Sequence of chain 2.A:
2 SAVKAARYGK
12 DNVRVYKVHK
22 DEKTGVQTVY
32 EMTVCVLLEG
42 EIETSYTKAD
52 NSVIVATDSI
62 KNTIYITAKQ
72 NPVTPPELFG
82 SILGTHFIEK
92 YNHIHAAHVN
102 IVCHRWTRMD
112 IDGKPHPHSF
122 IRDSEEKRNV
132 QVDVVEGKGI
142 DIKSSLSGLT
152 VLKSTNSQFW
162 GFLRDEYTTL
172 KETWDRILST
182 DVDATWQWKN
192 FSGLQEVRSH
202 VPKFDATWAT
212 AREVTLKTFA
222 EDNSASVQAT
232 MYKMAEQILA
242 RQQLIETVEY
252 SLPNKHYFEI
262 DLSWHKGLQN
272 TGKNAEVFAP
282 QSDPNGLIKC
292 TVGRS

Binding-site contacts:
Ligand atom C2 contacts residue ASN255 of chain 2.A at 4.0 Å.
Ligand atom C5 contacts residue THR58 of chain 1.A at 3.9 Å.
Ligand atom N9 contacts residue THR58 of chain 1.A at 3.9 Å.
Ligand atom N7 contacts residue ALA57 of chain 1.A at 3.7 Å.
Ligand atom C2 contacts residue VAL228 of chain 2.A at 4.0 Å (hydrophobic).
Ligand atom O2 contacts residue ARG177 of chain 2.A at 2.9 Å (salt-bridge).
Ligand atom N8 contacts residue PHE160 of chain 2.A at 3.7 Å.
Ligand atom C5 contacts residue PHE160 of chain 2.A at 3.5 Å (hydrophobic).
Ligand atom O2 contacts residue PHE160 of chain 2.A at 4.0 Å.
Ligand atom N1 contacts residue GLN229 of chain 2.A at 2.9 Å (h-bond).
Ligand atom C4 contacts residue ASN255 of chain 2.A at 3.8 Å.
Ligand atom N7 contacts residue THR58 of chain 1.A at 2.8 Å (h-bond).
Ligand atom N3 contacts residue ARG177 of chain 2.A at 3.1 Å (salt-bridge).
Ligand atom C2 contacts residue ARG177 of chain 2.A at 3.6 Å.
Ligand atom N3 contacts residue PHE160 of chain 2.A at 3.7 Å.
Ligand atom C4 contacts residue ARG177 of chain 2.A at 3.9 Å.
Ligand atom N8 contacts residue LEU171 of chain 2.A at 3.8 Å.
Ligand atom O2 contacts residue VAL228 of chain 2.A at 3.0 Å (h-bond).
Ligand atom O2 contacts residue SER227 of chain 2.A at 3.6 Å.
Ligand atom N8 contacts residue ALA57 of chain 1.A at 3.8 Å.
Ligand atom N8 contacts residue THR58 of chain 1.A at 3.1 Å (h-bond).
Ligand atom N9 contacts residue PHE160 of chain 2.A at 3.6 Å.
Ligand atom N9 contacts residue LEU171 of chain 2.A at 4.0 Å.
Ligand atom O2 contacts residue GLN229 of chain 2.A at 3.9 Å.
Ligand atom O6 contacts residue THR58 of chain 1.A at 4.0 Å.
Ligand atom N8 contacts residue ASP59 of chain 1.A at 3.8 Å.
Ligand atom O6 contacts residue PHE160 of chain 2.A at 4.0 Å.
Ligand atom N7 contacts residue PHE160 of chain 2.A at 3.7 Å.
Ligand atom C4 contacts residue PHE160 of chain 2.A at 3.4 Å (hydrophobic).
Ligand atom O6 contacts residue ILE289 of chain 2.A at 4.0 Å.
Ligand atom C6 contacts residue GLN229 of chain 2.A at 3.7 Å.
Ligand atom O6 contacts residue ILE55 of chain 1.A at 3.6 Å.
Ligand atom N1 contacts residue PHE160 of chain 2.A at 3.7 Å.
Ligand atom O6 contacts residue GLN229 of chain 2.A at 2.9 Å (h-bond).
Ligand atom N9 contacts residue ARG177 of chain 2.A at 4.1 Å.
Ligand atom C6 contacts residue PHE160 of chain 2.A at 3.6 Å (hydrophobic).
Ligand atom O6 contacts residue TYR9 of chain 1.A at 3.9 Å.
Ligand atom C2 contacts residue PHE160 of chain 2.A at 3.7 Å (hydrophobic).
Ligand atom N3 contacts residue ASN255 of chain 2.A at 3.4 Å (h-bond).
Ligand atom C2 contacts residue GLN229 of chain 2.A at 3.9 Å.

This protein binds this small molecule.
Small molecule (SMILES): O=c1[nH]c(=O)c2nn[nH]c2[nH]1

Sequence of chain 1.A:
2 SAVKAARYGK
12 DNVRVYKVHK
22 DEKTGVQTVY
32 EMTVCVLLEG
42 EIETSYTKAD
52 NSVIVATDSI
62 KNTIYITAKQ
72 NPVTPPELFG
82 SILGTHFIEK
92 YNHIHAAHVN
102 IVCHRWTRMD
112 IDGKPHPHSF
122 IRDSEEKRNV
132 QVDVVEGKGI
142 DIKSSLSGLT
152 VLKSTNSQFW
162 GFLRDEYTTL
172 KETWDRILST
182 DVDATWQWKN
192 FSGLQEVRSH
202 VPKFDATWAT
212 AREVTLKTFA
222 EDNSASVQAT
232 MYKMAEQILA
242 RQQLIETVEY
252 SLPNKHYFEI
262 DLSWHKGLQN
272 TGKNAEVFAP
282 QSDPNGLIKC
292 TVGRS